Sequence of chain 5.A:
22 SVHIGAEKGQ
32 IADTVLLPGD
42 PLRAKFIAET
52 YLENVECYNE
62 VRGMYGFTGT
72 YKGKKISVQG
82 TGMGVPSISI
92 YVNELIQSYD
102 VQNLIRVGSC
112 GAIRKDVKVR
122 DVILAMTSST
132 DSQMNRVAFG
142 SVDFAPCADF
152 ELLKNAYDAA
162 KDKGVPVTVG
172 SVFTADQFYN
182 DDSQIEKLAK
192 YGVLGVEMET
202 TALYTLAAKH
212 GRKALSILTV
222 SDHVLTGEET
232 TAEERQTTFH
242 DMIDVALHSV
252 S

A protein and the small-molecule ligand that binds it are described below.
Small molecule (SMILES): Nc1ncnc2c1ccn2[C@@H]1O[C@H](CO)[C@@H](O)[C@H]1O

Sequence of chain 2.A:
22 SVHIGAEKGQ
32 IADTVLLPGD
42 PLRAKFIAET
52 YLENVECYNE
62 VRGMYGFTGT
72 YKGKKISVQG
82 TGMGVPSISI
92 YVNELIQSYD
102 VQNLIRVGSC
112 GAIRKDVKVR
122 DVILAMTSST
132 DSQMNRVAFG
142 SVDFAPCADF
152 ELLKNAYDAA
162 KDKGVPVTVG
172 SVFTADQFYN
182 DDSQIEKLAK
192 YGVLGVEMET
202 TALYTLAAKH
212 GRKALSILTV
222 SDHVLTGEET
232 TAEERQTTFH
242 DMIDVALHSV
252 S

Binding-site contacts:
Ligand atom C3' contacts residue MET199 of chain 2.A at 3.9 Å (hydrophobic).
Ligand atom N6 contacts residue ASP223 of chain 2.A at 3.6 Å (salt-bridge).
Ligand atom C6 contacts residue VAL197 of chain 2.A at 3.9 Å (hydrophobic).
Ligand atom O3' contacts residue GLU200 of chain 2.A at 2.5 Å (salt-bridge).
Ligand atom C5 contacts residue VAL197 of chain 2.A at 3.9 Å (hydrophobic).
Ligand atom C2' contacts residue GLU198 of chain 2.A at 3.7 Å.
Ligand atom C2' contacts residue GLU200 of chain 2.A at 3.8 Å.
Ligand atom C7 contacts residue SER222 of chain 2.A at 3.1 Å.
Ligand atom N6 contacts residue GLY112 of chain 2.A at 3.6 Å.
Ligand atom O2' contacts residue GLU198 of chain 2.A at 3.2 Å.
Ligand atom C5' contacts residue MET84 of chain 2.A at 4.0 Å (hydrophobic).
Ligand atom C6 contacts residue GLY112 of chain 2.A at 3.8 Å.
Ligand atom O2' contacts residue GLU200 of chain 2.A at 2.8 Å (salt-bridge).
Ligand atom C3' contacts residue GLU200 of chain 2.A at 3.8 Å.
Ligand atom C2 contacts residue VAL197 of chain 2.A at 3.7 Å (hydrophobic).
Ligand atom N3 contacts residue VAL197 of chain 2.A at 3.6 Å.
Ligand atom N6 contacts residue VAL225 of chain 2.A at 3.8 Å.
Ligand atom C6 contacts residue PHE179 of chain 2.A at 3.8 Å (hydrophobic).
Ligand atom N3 contacts residue PHE179 of chain 2.A at 3.9 Å.
Ligand atom O5' contacts residue ARG63 of chain 5.A at 4.0 Å.
Ligand atom C5 contacts residue GLY112 of chain 2.A at 3.6 Å.
Ligand atom C4 contacts residue VAL197 of chain 2.A at 3.7 Å (hydrophobic).
Ligand atom C7 contacts residue GLY112 of chain 2.A at 3.4 Å.
Ligand atom N1 contacts residue PHE179 of chain 2.A at 3.7 Å.
Ligand atom O2' contacts residue ARG107 of chain 2.A at 2.8 Å (salt-bridge).
Ligand atom C8 contacts residue SER222 of chain 2.A at 3.5 Å.
Ligand atom C2 contacts residue PHE179 of chain 2.A at 3.7 Å (hydrophobic).
Ligand atom C2' contacts residue MET199 of chain 2.A at 3.7 Å (hydrophobic).
Ligand atom O5' contacts residue HIS24 of chain 5.A at 3.1 Å (h-bond).
Ligand atom N1 contacts residue VAL197 of chain 2.A at 3.8 Å.
Ligand atom C1' contacts residue SER110 of chain 2.A at 3.6 Å.
Ligand atom N3 contacts residue GLU198 of chain 2.A at 3.8 Å.
Ligand atom N3 contacts residue MET199 of chain 2.A at 3.9 Å.
Ligand atom C8 contacts residue CYS111 of chain 2.A at 3.8 Å (hydrophobic).
Ligand atom O2' contacts residue MET199 of chain 2.A at 3.5 Å (h-bond).
Ligand atom C7 contacts residue CYS111 of chain 2.A at 3.7 Å (hydrophobic).
Ligand atom O2' contacts residue SER110 of chain 2.A at 3.6 Å.
Ligand atom O5' contacts residue PHE179 of chain 2.A at 3.5 Å.
Ligand atom C5' contacts residue HIS24 of chain 5.A at 3.6 Å.
Ligand atom C8 contacts residue SER110 of chain 2.A at 3.3 Å.